Binding-site contacts:
Ligand atom CAJ contacts residue LEU246 of chain 1.B at 3.5 Å (hydrophobic).
Ligand atom NAV contacts residue ASN347 of chain 1.B at 2.9 Å (h-bond).
Ligand atom CAU contacts residue LYS350 of chain 1.B at 3.3 Å.
Ligand atom CAZ contacts residue ALA352 of chain 1.B at 3.6 Å (hydrophobic).
Ligand atom CAZ contacts residue ALA315 of chain 1.B at 3.4 Å (hydrophobic).
Ligand atom CAN contacts residue ASN256 of chain 1.B at 3.6 Å.
Ligand atom CAP contacts residue LYS350 of chain 1.B at 3.6 Å.
Ligand atom CBB contacts residue ILE368 of chain 1.B at 3.5 Å (hydrophobic).
Ligand atom CAC contacts residue CYS239 of chain 1.B at 3.6 Å (hydrophobic).
Ligand atom CAQ contacts residue ASN256 of chain 1.B at 3.6 Å.
Ligand atom CAK contacts residue ASN256 of chain 1.B at 3.5 Å.
Ligand atom CAI contacts residue LYS252 of chain 1.B at 3.6 Å.
Ligand atom CAE contacts residue ALA248 of chain 1.B at 3.4 Å (hydrophobic).
Ligand atom CAW contacts residue VAL181 of chain 1.A at 3.4 Å (hydrophobic).
Ligand atom CAX contacts residue ALA180 of chain 1.A at 3.6 Å (hydrophobic).
Ligand atom CAX contacts residue VAL181 of chain 1.A at 3.7 Å (hydrophobic).
Ligand atom CBB contacts residue VAL236 of chain 1.B at 3.0 Å (hydrophobic).
Ligand atom CBD contacts residue ASP249 of chain 1.B at 3.7 Å.
Ligand atom OBA contacts residue VAL236 of chain 1.B at 3.5 Å (h-bond).
Ligand atom CAA contacts residue LEU246 of chain 1.B at 3.6 Å (hydrophobic).
Ligand atom CAR contacts residue VAL313 of chain 1.B at 3.4 Å (hydrophobic).
Ligand atom NAM contacts residue THR179 of chain 1.A at 3.1 Å (h-bond).
Ligand atom CAW contacts residue ALA180 of chain 1.A at 3.4 Å (hydrophobic).
Ligand atom CAF contacts residue LEU246 of chain 1.B at 3.7 Å (hydrophobic).
Ligand atom CAI contacts residue LEU246 of chain 1.B at 3.6 Å (hydrophobic).
Ligand atom NAH contacts residue ALA248 of chain 1.B at 3.5 Å.
Ligand atom CAK contacts residue THR179 of chain 1.A at 3.4 Å.
Ligand atom OAY contacts residue ALA314 of chain 1.B at 3.7 Å.
Ligand atom CAD contacts residue CYS239 of chain 1.B at 3.6 Å (hydrophobic).
Ligand atom CAJ contacts residue ASN256 of chain 1.B at 3.7 Å.
Ligand atom CAG contacts residue LEU246 of chain 1.B at 3.5 Å (hydrophobic).
Ligand atom CAT contacts residue LYS350 of chain 1.B at 3.4 Å.
Ligand atom CAX contacts residue LYS350 of chain 1.B at 3.6 Å.
Ligand atom NAM contacts residue ASN256 of chain 1.B at 3.0 Å (h-bond).
Ligand atom OBA contacts residue CYS239 of chain 1.B at 3.5 Å.
Ligand atom CBD contacts residue LEU240 of chain 1.B at 3.6 Å (hydrophobic).
Ligand atom CAJ contacts residue THR179 of chain 1.A at 3.2 Å.
Ligand atom OBC contacts residue CYS239 of chain 1.B at 3.5 Å.
Ligand atom CAS contacts residue ASN348 of chain 1.B at 3.4 Å.
Ligand atom CAP contacts residue ASN256 of chain 1.B at 3.5 Å.

Sequence of chain 1.B:
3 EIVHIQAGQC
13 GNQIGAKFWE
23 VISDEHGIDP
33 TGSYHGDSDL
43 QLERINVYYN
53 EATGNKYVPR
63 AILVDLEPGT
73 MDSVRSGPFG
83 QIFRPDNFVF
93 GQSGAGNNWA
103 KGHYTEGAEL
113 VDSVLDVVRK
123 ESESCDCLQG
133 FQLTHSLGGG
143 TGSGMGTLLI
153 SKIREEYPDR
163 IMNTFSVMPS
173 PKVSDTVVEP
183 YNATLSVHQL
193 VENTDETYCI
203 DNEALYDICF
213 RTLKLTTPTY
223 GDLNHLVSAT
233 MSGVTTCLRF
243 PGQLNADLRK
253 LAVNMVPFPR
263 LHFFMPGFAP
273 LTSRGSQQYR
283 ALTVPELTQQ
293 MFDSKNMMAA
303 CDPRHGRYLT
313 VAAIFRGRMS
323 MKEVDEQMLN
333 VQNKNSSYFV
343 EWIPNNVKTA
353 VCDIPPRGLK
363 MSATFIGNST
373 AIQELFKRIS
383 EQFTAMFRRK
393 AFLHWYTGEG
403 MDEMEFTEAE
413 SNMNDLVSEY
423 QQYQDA

Sequence of chain 1.A:
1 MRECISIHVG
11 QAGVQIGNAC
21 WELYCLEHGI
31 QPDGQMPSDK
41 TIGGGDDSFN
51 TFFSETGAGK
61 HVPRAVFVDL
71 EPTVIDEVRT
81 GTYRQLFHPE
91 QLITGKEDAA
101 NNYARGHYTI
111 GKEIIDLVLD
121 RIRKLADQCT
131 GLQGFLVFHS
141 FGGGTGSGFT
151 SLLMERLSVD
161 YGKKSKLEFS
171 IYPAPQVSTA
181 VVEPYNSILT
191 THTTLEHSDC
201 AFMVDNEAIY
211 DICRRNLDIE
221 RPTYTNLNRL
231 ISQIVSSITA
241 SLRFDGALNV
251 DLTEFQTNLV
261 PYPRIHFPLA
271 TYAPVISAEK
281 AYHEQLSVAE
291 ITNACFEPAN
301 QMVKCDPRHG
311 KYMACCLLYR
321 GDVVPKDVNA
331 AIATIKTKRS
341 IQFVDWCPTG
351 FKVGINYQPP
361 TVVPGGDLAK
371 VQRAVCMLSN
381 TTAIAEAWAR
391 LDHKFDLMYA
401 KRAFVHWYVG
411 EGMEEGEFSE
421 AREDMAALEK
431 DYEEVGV

This protein binds this small molecule.
Small molecule (SMILES): COc1cc(-c2nccc3[nH]c(-c4cccc5[nH]ccc45)nc23)cc(OC)c1OC